A protein and the small-molecule ligand that binds it are described below.
Small molecule (SMILES): CCCN(CCc1cccs1)[C@H]1CCc2c(O)cccc2C1

Binding-site contacts:
Ligand atom C16 contacts residue THR265 of chain 1.E at 3.7 Å.
Ligand atom C18 contacts residue SER341 of chain 1.E at 3.8 Å.
Ligand atom C19 contacts residue SER341 of chain 1.E at 3.9 Å.
Ligand atom C11 contacts residue PHE555 of chain 1.E at 3.9 Å (hydrophobic).
Ligand atom C6 contacts residue MET257 of chain 1.E at 3.3 Å (hydrophobic).
Ligand atom C17 contacts residue THR265 of chain 1.E at 3.4 Å.
Ligand atom S1 contacts residue ASP260 of chain 1.E at 3.4 Å (salt-bridge).
Ligand atom C1 contacts residue THR579 of chain 1.E at 3.2 Å.
Ligand atom O1 contacts residue HIS559 of chain 1.E at 2.9 Å (h-bond).
Ligand atom C1 contacts residue TYR583 of chain 1.E at 3.4 Å (hydrophobic).
Ligand atom C2 contacts residue THR579 of chain 1.E at 3.7 Å.
Ligand atom C5 contacts residue ASP260 of chain 1.E at 3.3 Å.
Ligand atom C19 contacts residue HIS559 of chain 1.E at 3.9 Å.
Ligand atom C18 contacts residue SER345 of chain 1.E at 3.5 Å.
Ligand atom C19 contacts residue PHE556 of chain 1.E at 3.8 Å (hydrophobic).
Ligand atom C17 contacts residue PHE556 of chain 1.E at 3.7 Å (hydrophobic).
Ligand atom C3 contacts residue PHE555 of chain 1.E at 3.7 Å (hydrophobic).
Ligand atom C15 contacts residue ASP260 of chain 1.E at 3.4 Å.
Ligand atom C2 contacts residue TYR583 of chain 1.E at 3.2 Å (hydrophobic).
Ligand atom N1 contacts residue ASP260 of chain 1.E at 2.7 Å (salt-bridge).
Ligand atom C3 contacts residue ASP260 of chain 1.E at 3.6 Å.
Ligand atom C7 contacts residue MET257 of chain 1.E at 3.8 Å (hydrophobic).
Ligand atom C6 contacts residue ASP260 of chain 1.E at 3.7 Å.
Ligand atom C10 contacts residue PHE555 of chain 1.E at 3.5 Å (hydrophobic).
Ligand atom C18 contacts residue PHE556 of chain 1.E at 3.6 Å (hydrophobic).
Ligand atom C16 contacts residue PHE556 of chain 1.E at 3.8 Å (hydrophobic).
Ligand atom C12 contacts residue HIS559 of chain 1.E at 3.2 Å.
Ligand atom C4 contacts residue ASP260 of chain 1.E at 3.4 Å.
Ligand atom C16 contacts residue CYS264 of chain 1.E at 3.7 Å (hydrophobic).
Ligand atom S1 contacts residue MET257 of chain 1.E at 3.5 Å.
Ligand atom C4 contacts residue PHE555 of chain 1.E at 3.7 Å (hydrophobic).
Ligand atom C10 contacts residue ASP260 of chain 1.E at 3.4 Å.
Ligand atom N1 contacts residue PHE555 of chain 1.E at 3.8 Å.
Ligand atom C2 contacts residue ASP260 of chain 1.E at 3.7 Å.
Ligand atom S1 contacts residue TYR583 of chain 1.E at 3.4 Å (h-bond).
Ligand atom C17 contacts residue SER345 of chain 1.E at 3.4 Å.
Ligand atom O1 contacts residue SER341 of chain 1.E at 3.0 Å (h-bond).
Ligand atom C5 contacts residue MET257 of chain 1.E at 3.5 Å (hydrophobic).
Ligand atom C9 contacts residue PHE236 of chain 1.E at 3.6 Å (hydrophobic).
Ligand atom O1 contacts residue SER342 of chain 1.E at 3.5 Å (h-bond).

Sequence of chain 1.E:
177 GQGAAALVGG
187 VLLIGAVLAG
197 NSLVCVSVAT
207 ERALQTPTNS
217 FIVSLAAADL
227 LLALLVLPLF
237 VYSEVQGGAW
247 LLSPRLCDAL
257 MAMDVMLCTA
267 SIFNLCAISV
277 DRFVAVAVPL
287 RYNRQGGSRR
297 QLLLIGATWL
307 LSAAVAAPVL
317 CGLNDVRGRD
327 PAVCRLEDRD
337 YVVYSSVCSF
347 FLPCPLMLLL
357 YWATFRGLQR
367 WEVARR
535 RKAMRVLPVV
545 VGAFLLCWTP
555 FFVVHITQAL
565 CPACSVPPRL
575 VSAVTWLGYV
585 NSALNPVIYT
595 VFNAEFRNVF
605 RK